Binding-site contacts:
Ligand atom CAA contacts residue ILE181 of chain 26.A at 3.8 Å (hydrophobic).
Ligand atom CAL contacts residue LEU132 of chain 26.A at 3.9 Å (hydrophobic).
Ligand atom CAZ contacts residue VAL194 of chain 26.A at 3.9 Å (hydrophobic).
Ligand atom CAS contacts residue TYR203 of chain 26.A at 3.7 Å (hydrophobic).
Ligand atom CAA contacts residue SER180 of chain 26.A at 3.6 Å.
Ligand atom CAI contacts residue TYR157 of chain 26.A at 3.6 Å (hydrophobic).
Ligand atom CAB contacts residue TYR203 of chain 26.A at 3.6 Å (hydrophobic).
Ligand atom CAM contacts residue TYR157 of chain 26.A at 3.8 Å (hydrophobic).
Ligand atom OAC contacts residue PHE236 of chain 26.A at 3.5 Å.
Ligand atom CAG contacts residue TYR110 of chain 26.A at 3.7 Å (hydrophobic).
Ligand atom CAX contacts residue TYR110 of chain 26.A at 3.6 Å (hydrophobic).
Ligand atom CAJ contacts residue VAL194 of chain 26.A at 3.6 Å (hydrophobic).
Ligand atom CAE contacts residue SER204 of chain 26.A at 3.4 Å.
Ligand atom NAT contacts residue ILE192 of chain 26.A at 3.8 Å.
Ligand atom OAC contacts residue THR109 of chain 26.A at 3.8 Å.
Ligand atom CAN contacts residue ILE108 of chain 26.A at 3.7 Å (hydrophobic).
Ligand atom CAX contacts residue PHE236 of chain 26.A at 3.3 Å (hydrophobic).
Ligand atom CAH contacts residue TYR110 of chain 26.A at 3.6 Å (hydrophobic).
Ligand atom CAK contacts residue TYR157 of chain 26.A at 3.6 Å (hydrophobic).
Ligand atom CAF contacts residue LYS111 of chain 26.A at 3.6 Å.
Ligand atom NAT contacts residue TYR157 of chain 26.A at 3.4 Å.
Ligand atom CBB contacts residue MET130 of chain 26.A at 3.7 Å (hydrophobic).
Ligand atom NBD contacts residue PHE236 of chain 26.A at 3.6 Å.
Ligand atom CAL contacts residue MET130 of chain 26.A at 3.2 Å (hydrophobic).
Ligand atom CAY contacts residue VAL194 of chain 26.A at 3.8 Å (hydrophobic).
Ligand atom OAC contacts residue TYR110 of chain 26.A at 3.6 Å.
Ligand atom NBD contacts residue TYR110 of chain 26.A at 3.4 Å.
Ligand atom NBC contacts residue PHE236 of chain 26.A at 3.7 Å.
Ligand atom CAR contacts residue TYR203 of chain 26.A at 3.7 Å (hydrophobic).
Ligand atom CAD contacts residue ILE192 of chain 26.A at 3.4 Å (hydrophobic).
Ligand atom OAV contacts residue ILE192 of chain 26.A at 3.1 Å.
Ligand atom CAQ contacts residue PHE236 of chain 26.A at 3.5 Å (hydrophobic).
Ligand atom CAO contacts residue PHE236 of chain 26.A at 3.7 Å (hydrophobic).
Ligand atom CAA contacts residue PRO179 of chain 26.A at 3.3 Å (hydrophobic).
Ligand atom CAJ contacts residue LEU132 of chain 26.A at 3.3 Å (hydrophobic).
Ligand atom CBA contacts residue TYR110 of chain 26.A at 3.4 Å (hydrophobic).
Ligand atom CAA contacts residue ILE155 of chain 26.A at 3.8 Å (hydrophobic).
Ligand atom NAU contacts residue LYS111 of chain 26.A at 3.5 Å (salt-bridge).
Ligand atom CAL contacts residue VAL194 of chain 26.A at 3.8 Å (hydrophobic).
Ligand atom CAE contacts residue TYR110 of chain 26.A at 3.8 Å (hydrophobic).

Sequence of chain 26.A:
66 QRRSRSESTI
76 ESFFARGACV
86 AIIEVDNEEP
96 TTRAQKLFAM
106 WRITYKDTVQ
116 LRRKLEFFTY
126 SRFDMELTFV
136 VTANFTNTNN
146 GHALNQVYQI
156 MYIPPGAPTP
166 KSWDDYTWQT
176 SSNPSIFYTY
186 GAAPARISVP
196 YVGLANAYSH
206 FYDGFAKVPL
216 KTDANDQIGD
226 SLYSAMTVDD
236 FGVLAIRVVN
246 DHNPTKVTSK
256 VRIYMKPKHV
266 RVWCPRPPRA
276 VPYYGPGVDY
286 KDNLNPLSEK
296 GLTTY

The protein below binds the small molecule below.
Small molecule (SMILES): CCO/N=C/c1ccc(OCC[C@@H](C)CCN2CCN(c3ccncc3)C2=O)cc1

Sequence of chain 26.C:
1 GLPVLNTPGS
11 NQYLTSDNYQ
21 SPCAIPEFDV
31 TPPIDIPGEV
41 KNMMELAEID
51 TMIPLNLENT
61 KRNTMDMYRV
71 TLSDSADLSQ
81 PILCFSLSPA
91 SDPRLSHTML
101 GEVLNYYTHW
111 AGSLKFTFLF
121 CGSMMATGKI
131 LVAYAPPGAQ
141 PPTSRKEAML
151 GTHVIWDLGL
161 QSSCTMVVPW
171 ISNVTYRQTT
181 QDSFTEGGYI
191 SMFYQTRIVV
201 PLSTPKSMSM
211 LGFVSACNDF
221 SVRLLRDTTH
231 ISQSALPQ